Sequence of chain 1.B:
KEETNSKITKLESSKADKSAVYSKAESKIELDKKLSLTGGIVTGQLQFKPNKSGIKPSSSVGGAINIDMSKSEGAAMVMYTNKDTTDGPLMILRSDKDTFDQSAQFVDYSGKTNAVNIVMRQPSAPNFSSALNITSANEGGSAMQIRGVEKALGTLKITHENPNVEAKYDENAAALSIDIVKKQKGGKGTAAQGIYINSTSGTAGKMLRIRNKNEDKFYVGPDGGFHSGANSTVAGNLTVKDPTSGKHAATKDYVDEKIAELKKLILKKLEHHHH

Sequence of chain 1.A:
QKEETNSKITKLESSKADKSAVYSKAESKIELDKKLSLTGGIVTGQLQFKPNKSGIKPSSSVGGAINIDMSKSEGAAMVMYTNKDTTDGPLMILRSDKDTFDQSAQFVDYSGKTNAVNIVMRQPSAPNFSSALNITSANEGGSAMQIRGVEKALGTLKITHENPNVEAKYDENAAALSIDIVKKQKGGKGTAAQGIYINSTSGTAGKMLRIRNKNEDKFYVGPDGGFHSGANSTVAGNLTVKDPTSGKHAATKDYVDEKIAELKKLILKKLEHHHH

Binding-site contacts:
Ligand atom C3 contacts residue GLN161 of chain 1.B at 3.4 Å.
Ligand atom C3 contacts residue THR151 of chain 1.C at 3.4 Å.
Ligand atom O7 contacts residue ASN149 of chain 1.C at 3.2 Å (h-bond).
Ligand atom O7 contacts residue ASN130 of chain 1.A at 3.1 Å (h-bond).
Ligand atom O6 contacts residue THR151 of chain 1.C at 3.6 Å.
Ligand atom O3 contacts residue THR151 of chain 1.C at 2.5 Å (h-bond).
Ligand atom O1 contacts residue LYS173 of chain 1.A at 3.1 Å (salt-bridge).
Ligand atom C2 contacts residue GLN161 of chain 1.B at 3.5 Å.
Ligand atom O7 contacts residue THR175 of chain 1.A at 2.3 Å (h-bond).
Ligand atom C7 contacts residue LYS173 of chain 1.A at 3.7 Å.
Ligand atom O3 contacts residue ARG163 of chain 1.B at 3.5 Å (salt-bridge).
Ligand atom O2 contacts residue ARG163 of chain 1.B at 2.7 Å (salt-bridge).
Ligand atom C2 contacts residue ASN133 of chain 1.A at 3.7 Å.
Ligand atom C8 contacts residue ILE162 of chain 1.B at 3.3 Å (hydrophobic).
Ligand atom C8 contacts residue ASN130 of chain 1.A at 3.7 Å.
Ligand atom C7 contacts residue ASN130 of chain 1.A at 3.7 Å.
Ligand atom C2 contacts residue ARG163 of chain 1.B at 3.3 Å.
Ligand atom C7 contacts residue THR175 of chain 1.A at 3.2 Å.
Ligand atom O3 contacts residue GLN161 of chain 1.B at 3.8 Å.
Ligand atom O7 contacts residue LYS173 of chain 1.A at 3.3 Å (salt-bridge).
Ligand atom O2 contacts residue ASN133 of chain 1.A at 3.8 Å.
Ligand atom C6 contacts residue ARG137 of chain 1.A at 3.7 Å.
Ligand atom O6A contacts residue PHE122 of chain 1.B at 3.8 Å.
Ligand atom O5 contacts residue THR151 of chain 1.C at 3.7 Å.
Ligand atom N2 contacts residue GLN161 of chain 1.B at 2.9 Å (h-bond).
Ligand atom O4 contacts residue SER75 of chain 1.B at 3.2 Å (h-bond).
Ligand atom C1 contacts residue GLN161 of chain 1.B at 3.6 Å.
Ligand atom O4 contacts residue SER74 of chain 1.B at 3.6 Å.
Ligand atom O4 contacts residue ASN149 of chain 1.C at 3.4 Å (h-bond).
Ligand atom C1 contacts residue PHE144 of chain 1.C at 3.7 Å (hydrophobic).
Ligand atom O7 contacts residue ASN133 of chain 1.A at 3.1 Å (h-bond).
Ligand atom O6 contacts residue PRO105 of chain 1.C at 3.2 Å.
Ligand atom O4 contacts residue ARG137 of chain 1.A at 3.3 Å (salt-bridge).
Ligand atom O6A contacts residue ARG137 of chain 1.A at 2.6 Å (salt-bridge).
Ligand atom O6 contacts residue PRO73 of chain 1.B at 3.1 Å (h-bond).
Ligand atom C8 contacts residue THR175 of chain 1.A at 3.5 Å.
Ligand atom O7 contacts residue ARG163 of chain 1.B at 3.5 Å (salt-bridge).
Ligand atom C6 contacts residue ILE108 of chain 1.C at 3.6 Å (hydrophobic).
Ligand atom C6 contacts residue PRO73 of chain 1.B at 3.2 Å (hydrophobic).
Ligand atom O3 contacts residue ASN133 of chain 1.A at 3.1 Å (h-bond).

The protein below binds the small molecule below.
Small molecule (SMILES): CC(=O)N[C@@H]1[C@@H](O[C@@H]2O[C@H](C(=O)O)[C@@H](O[C@@H]3O[C@H](CO)[C@@H](O)[C@H](O[C@@H]4O[C@H](C(=O)O)[C@@H](O[C@@H]5O[C@H](CO)[C@@H](O)[C@H](O)[C@H]5NC(C)=O)[C@H](O)[C@H]4O)[C@H]3NC(C)=O)[C@H](O)[C@H]2O)[C@H](O)[C@@H](CO)O[C@H]1O

Sequence of chain 1.C:
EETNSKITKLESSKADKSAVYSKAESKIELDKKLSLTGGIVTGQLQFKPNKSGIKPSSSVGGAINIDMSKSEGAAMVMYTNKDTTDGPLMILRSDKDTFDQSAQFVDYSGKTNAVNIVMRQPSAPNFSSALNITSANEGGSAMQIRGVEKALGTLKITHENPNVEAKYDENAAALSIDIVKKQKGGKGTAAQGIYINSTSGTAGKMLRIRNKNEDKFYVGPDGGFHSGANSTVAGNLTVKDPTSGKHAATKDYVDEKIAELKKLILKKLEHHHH